Sequence of chain 1.B:
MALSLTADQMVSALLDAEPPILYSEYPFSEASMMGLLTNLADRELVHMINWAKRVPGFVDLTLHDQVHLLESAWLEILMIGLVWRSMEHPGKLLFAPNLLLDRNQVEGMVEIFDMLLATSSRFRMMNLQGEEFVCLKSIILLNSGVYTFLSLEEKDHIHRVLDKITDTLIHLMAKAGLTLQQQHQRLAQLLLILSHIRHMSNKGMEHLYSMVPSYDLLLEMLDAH

Binding-site contacts:
Ligand atom N1 contacts residue ASP49 of chain 1.B at 3.6 Å.
Ligand atom C contacts residue MET41 of chain 1.B at 3.7 Å (hydrophobic).
Ligand atom N contacts residue LEU223 of chain 1.B at 3.8 Å.
Ligand atom C27 contacts residue PHE102 of chain 1.B at 3.7 Å (hydrophobic).
Ligand atom C5 contacts residue ASP49 of chain 1.B at 3.5 Å.
Ligand atom N4 contacts residue LEU89 of chain 1.B at 3.7 Å.
Ligand atom C26 contacts residue LEU85 of chain 1.B at 3.2 Å (hydrophobic).
Ligand atom F contacts residue LEU237 of chain 1.B at 3.0 Å.
Ligand atom C21 contacts residue PHE102 of chain 1.B at 3.7 Å (hydrophobic).
Ligand atom O contacts residue LEU44 of chain 1.B at 3.5 Å.
Ligand atom F contacts residue PRO233 of chain 1.B at 3.6 Å.
Ligand atom N4 contacts residue LEU85 of chain 1.B at 3.3 Å (h-bond).
Ligand atom C2 contacts residue THR45 of chain 1.B at 3.7 Å.
Ligand atom C10 contacts residue ALA48 of chain 1.B at 3.5 Å (hydrophobic).
Ligand atom C23 contacts residue LEU44 of chain 1.B at 3.4 Å (hydrophobic).
Ligand atom C19 contacts residue PHE102 of chain 1.B at 3.6 Å (hydrophobic).
Ligand atom C14 contacts residue LEU82 of chain 1.B at 3.6 Å (hydrophobic).
Ligand atom N3 contacts residue ARG92 of chain 1.B at 3.5 Å (salt-bridge).
Ligand atom C11 contacts residue ALA48 of chain 1.B at 3.8 Å (hydrophobic).
Ligand atom N4 contacts residue ARG92 of chain 1.B at 3.2 Å (salt-bridge).
Ligand atom C25 contacts residue PHE102 of chain 1.B at 3.8 Å (hydrophobic).
Ligand atom C24 contacts residue ALA48 of chain 1.B at 3.8 Å (hydrophobic).
Ligand atom F1 contacts residue GLY219 of chain 1.B at 3.2 Å.
Ligand atom C17 contacts residue LEU223 of chain 1.B at 3.5 Å (hydrophobic).
Ligand atom C17 contacts residue GLY219 of chain 1.B at 3.3 Å.
Ligand atom C contacts residue LEU44 of chain 1.B at 3.8 Å (hydrophobic).
Ligand atom C6 contacts residue PRO233 of chain 1.B at 3.5 Å (hydrophobic).
Ligand atom C25 contacts residue GLU51 of chain 1.B at 3.7 Å.
Ligand atom F1 contacts residue MET86 of chain 1.B at 3.3 Å.
Ligand atom N3 contacts residue GLU51 of chain 1.B at 2.7 Å (salt-bridge).
Ligand atom C26 contacts residue LEU89 of chain 1.B at 3.5 Å (hydrophobic).
Ligand atom C19 contacts residue LEU126 of chain 1.B at 3.6 Å (hydrophobic).
Ligand atom N4 contacts residue GLU51 of chain 1.B at 3.6 Å.
Ligand atom C contacts residue THR45 of chain 1.B at 3.8 Å.
Ligand atom C4 contacts residue ASP49 of chain 1.B at 3.6 Å.
Ligand atom C6 contacts residue ASP49 of chain 1.B at 3.3 Å.
Ligand atom C9 contacts residue ASP49 of chain 1.B at 3.4 Å.
Ligand atom C7 contacts residue ASP49 of chain 1.B at 3.8 Å.
Ligand atom C24 contacts residue LEU44 of chain 1.B at 3.7 Å (hydrophobic).
Ligand atom F1 contacts residue ILE122 of chain 1.B at 3.7 Å.

The protein below binds the small molecule below.
Small molecule (SMILES): COc1cc(NC2CN(CCCF)C2)ccc1[C@@H]1c2ccc3n[nH]cc3c2C[C@@H](C)N1CC1(F)CC1